Sequence of chain 1.B:
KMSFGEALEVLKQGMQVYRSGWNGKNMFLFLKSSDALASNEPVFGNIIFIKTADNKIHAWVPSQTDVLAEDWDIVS

The protein below binds the small molecule below.
Small molecule (SMILES): Nc1ncnc2c1ncn2[C@@H]1O[C@@H]2COP(=O)(O)OP(=O)(O)OC[C@H]3O[C@@H](O[C@@H]1[C@@H]2O)[C@H](O)[C@@H]3O

Sequence of chain 2.A:
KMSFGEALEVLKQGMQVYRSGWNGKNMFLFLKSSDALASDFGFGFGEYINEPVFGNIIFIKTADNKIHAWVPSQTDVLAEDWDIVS

Binding-site contacts:
Ligand atom O27 contacts residue GLY28 of chain 2.A at 2.4 Å (h-bond).
Ligand atom C02 contacts residue THR79 of chain 1.B at 3.7 Å.
Ligand atom C19 contacts residue VAL75 of chain 1.B at 3.4 Å (hydrophobic).
Ligand atom C23 contacts residue TRP26 of chain 2.A at 3.8 Å (hydrophobic).
Ligand atom O18 contacts residue ASP80 of chain 1.B at 2.5 Å (salt-bridge).
Ligand atom O22 contacts residue ASP80 of chain 2.A at 2.6 Å (salt-bridge).
Ligand atom N01 contacts residue THR79 of chain 1.B at 3.8 Å.
Ligand atom O34 contacts residue ASN27 of chain 2.A at 3.1 Å (h-bond).
Ligand atom O28 contacts residue ASN27 of chain 1.B at 3.5 Å (h-bond).
Ligand atom P29 contacts residue ASN27 of chain 2.A at 3.8 Å.
Ligand atom O18 contacts residue TRP26 of chain 1.B at 3.8 Å.
Ligand atom C24 contacts residue TRP26 of chain 2.A at 3.5 Å (hydrophobic).
Ligand atom O20 contacts residue VAL75 of chain 1.B at 2.6 Å (h-bond).
Ligand atom O22 contacts residue TRP74 of chain 2.A at 3.7 Å.
Ligand atom O30 contacts residue ASN27 of chain 2.A at 3.4 Å (h-bond).
Ligand atom C04 contacts residue THR79 of chain 1.B at 3.6 Å.
Ligand atom O30 contacts residue TRP26 of chain 1.B at 3.8 Å.
Ligand atom C17 contacts residue ASP80 of chain 1.B at 3.1 Å.
Ligand atom O20 contacts residue TRP74 of chain 1.B at 3.6 Å.
Ligand atom O22 contacts residue SER77 of chain 2.A at 3.8 Å.
Ligand atom C21 contacts residue ASP80 of chain 2.A at 3.6 Å.
Ligand atom P26 contacts residue GLY28 of chain 2.A at 3.8 Å.
Ligand atom O27 contacts residue ASN27 of chain 1.B at 3.4 Å (h-bond).
Ligand atom O30 contacts residue ASN27 of chain 1.B at 3.3 Å (h-bond).
Ligand atom O27 contacts residue ASN27 of chain 2.A at 3.0 Å (h-bond).
Ligand atom C32 contacts residue TRP26 of chain 1.B at 3.5 Å (hydrophobic).
Ligand atom O33 contacts residue ASN27 of chain 2.A at 3.3 Å (h-bond).
Ligand atom O30 contacts residue GLY28 of chain 1.B at 2.9 Å (h-bond).
Ligand atom N03 contacts residue HIS72 of chain 2.A at 3.7 Å.
Ligand atom N03 contacts residue THR66 of chain 2.A at 3.7 Å.
Ligand atom O30 contacts residue MET31 of chain 1.B at 3.0 Å.
Ligand atom N01 contacts residue THR66 of chain 2.A at 3.8 Å.
Ligand atom C07 contacts residue THR66 of chain 2.A at 3.6 Å.
Ligand atom N03 contacts residue THR79 of chain 1.B at 2.9 Å (h-bond).
Ligand atom O35 contacts residue MET31 of chain 2.A at 3.9 Å.
Ligand atom O18 contacts residue TRP74 of chain 1.B at 2.9 Å (h-bond).
Ligand atom P26 contacts residue ASN27 of chain 2.A at 3.8 Å.
Ligand atom C19 contacts residue ASP80 of chain 1.B at 3.8 Å.
Ligand atom C02 contacts residue THR66 of chain 2.A at 3.4 Å.
Ligand atom O27 contacts residue MET31 of chain 2.A at 3.7 Å.